Binding-site contacts:
Ligand atom C2 contacts residue ASN63 of chain 2.A at 2.5 Å.
Ligand atom C1 contacts residue SER65 of chain 2.A at 3.1 Å.
Ligand atom O5 contacts residue SER65 of chain 2.A at 2.9 Å (h-bond).
Ligand atom C4 contacts residue ASN63 of chain 2.A at 4.2 Å.
Ligand atom N2 contacts residue ASN63 of chain 2.A at 3.0 Å (h-bond).
Ligand atom C6 contacts residue SER65 of chain 2.A at 3.7 Å.
Ligand atom C7 contacts residue ASN63 of chain 2.A at 3.2 Å.
Ligand atom C1 contacts residue ASN63 of chain 2.A at 1.4 Å.
Ligand atom C5 contacts residue ASN63 of chain 2.A at 3.7 Å.
Ligand atom O6 contacts residue PHE66 of chain 2.A at 4.2 Å.
Ligand atom C6 contacts residue GLU69 of chain 2.A at 3.3 Å.
Ligand atom C6 contacts residue PHE66 of chain 2.A at 4.4 Å (hydrophobic).
Ligand atom C5 contacts residue SER65 of chain 2.A at 3.2 Å.
Ligand atom C3 contacts residue ASN63 of chain 2.A at 3.8 Å.
Ligand atom O6 contacts residue GLU69 of chain 2.A at 2.7 Å (salt-bridge).
Ligand atom O5 contacts residue PHE66 of chain 2.A at 3.8 Å.
Ligand atom C1 contacts residue PHE66 of chain 2.A at 4.5 Å (hydrophobic).
Ligand atom O7 contacts residue ASN63 of chain 2.A at 3.1 Å (h-bond).
Ligand atom C8 contacts residue ASN63 of chain 2.A at 4.4 Å.
Ligand atom O5 contacts residue ASN63 of chain 2.A at 2.3 Å (h-bond).

A small-molecule ligand and the protein it binds are described below.
Small molecule (SMILES): CC(=O)N[C@@H]1[C@@H](O)[C@H](O)[C@@H](CO)O[C@H]1O

Sequence of chain 2.A:
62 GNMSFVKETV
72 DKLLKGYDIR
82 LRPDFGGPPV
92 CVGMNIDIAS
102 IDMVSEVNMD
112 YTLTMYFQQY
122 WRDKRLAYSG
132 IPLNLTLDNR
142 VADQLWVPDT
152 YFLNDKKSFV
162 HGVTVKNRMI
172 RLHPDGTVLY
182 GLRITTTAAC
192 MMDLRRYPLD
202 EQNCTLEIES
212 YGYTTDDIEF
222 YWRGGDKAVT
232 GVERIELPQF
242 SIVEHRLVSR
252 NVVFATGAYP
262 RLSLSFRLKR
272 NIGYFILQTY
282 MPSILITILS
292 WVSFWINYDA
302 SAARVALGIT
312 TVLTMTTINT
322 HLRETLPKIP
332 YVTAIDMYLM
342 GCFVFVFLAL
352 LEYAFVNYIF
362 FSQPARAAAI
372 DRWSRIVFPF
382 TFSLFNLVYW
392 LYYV